Binding-site contacts:
Ligand atom C2 contacts residue ASN287 of chain 1.A at 2.4 Å.
Ligand atom O6 contacts residue LYS303 of chain 1.A at 2.5 Å (salt-bridge).
Ligand atom O7 contacts residue LYS303 of chain 1.A at 3.1 Å (salt-bridge).
Ligand atom C1 contacts residue VAL302 of chain 1.A at 4.1 Å (hydrophobic).
Ligand atom N2 contacts residue ARG276 of chain 1.A at 4.5 Å.
Ligand atom O5 contacts residue LYS303 of chain 1.A at 3.8 Å.
Ligand atom O6 contacts residue THR35 of chain 1.A at 4.4 Å.
Ligand atom O5 contacts residue ASN287 of chain 1.A at 2.4 Å (h-bond).
Ligand atom O7 contacts residue ASN287 of chain 1.A at 3.9 Å.
Ligand atom C3 contacts residue ASN287 of chain 1.A at 3.8 Å.
Ligand atom C7 contacts residue LYS303 of chain 1.A at 4.1 Å.
Ligand atom C5 contacts residue ASN287 of chain 1.A at 3.7 Å.
Ligand atom C4 contacts residue ASN287 of chain 1.A at 4.0 Å.
Ligand atom C5 contacts residue THR35 of chain 1.A at 4.0 Å.
Ligand atom C1 contacts residue THR35 of chain 1.A at 3.7 Å.
Ligand atom C6 contacts residue THR35 of chain 1.A at 4.1 Å.
Ligand atom C8 contacts residue ARG276 of chain 1.A at 3.0 Å.
Ligand atom C5 contacts residue LYS303 of chain 1.A at 4.3 Å.
Ligand atom C8 contacts residue ASN287 of chain 1.A at 3.5 Å.
Ligand atom C7 contacts residue ARG276 of chain 1.A at 4.2 Å.
Ligand atom C3 contacts residue LYS303 of chain 1.A at 4.1 Å.
Ligand atom O5 contacts residue THR35 of chain 1.A at 3.1 Å.
Ligand atom O5 contacts residue VAL302 of chain 1.A at 4.2 Å.
Ligand atom C1 contacts residue ASN287 of chain 1.A at 1.4 Å.
Ligand atom N2 contacts residue ASN287 of chain 1.A at 3.0 Å (h-bond).
Ligand atom C6 contacts residue LYS303 of chain 1.A at 3.7 Å.
Ligand atom C7 contacts residue ASN287 of chain 1.A at 3.6 Å.
Ligand atom O4 contacts residue LYS303 of chain 1.A at 4.2 Å.
Ligand atom C4 contacts residue LYS303 of chain 1.A at 3.6 Å.
Ligand atom C8 contacts residue VAL288 of chain 1.A at 4.4 Å (hydrophobic).
Ligand atom C2 contacts residue LYS303 of chain 1.A at 4.0 Å.
Ligand atom O3 contacts residue LYS303 of chain 1.A at 3.5 Å (salt-bridge).

The small molecule below binds the protein below.
Small molecule (SMILES): CC(=O)N[C@H]1[C@H](O[C@H]2[C@H](O)[C@@H](NC(C)=O)CO[C@@H]2CO)O[C@H](CO)[C@@H](O)[C@@H]1O

Sequence of chain 1.A:
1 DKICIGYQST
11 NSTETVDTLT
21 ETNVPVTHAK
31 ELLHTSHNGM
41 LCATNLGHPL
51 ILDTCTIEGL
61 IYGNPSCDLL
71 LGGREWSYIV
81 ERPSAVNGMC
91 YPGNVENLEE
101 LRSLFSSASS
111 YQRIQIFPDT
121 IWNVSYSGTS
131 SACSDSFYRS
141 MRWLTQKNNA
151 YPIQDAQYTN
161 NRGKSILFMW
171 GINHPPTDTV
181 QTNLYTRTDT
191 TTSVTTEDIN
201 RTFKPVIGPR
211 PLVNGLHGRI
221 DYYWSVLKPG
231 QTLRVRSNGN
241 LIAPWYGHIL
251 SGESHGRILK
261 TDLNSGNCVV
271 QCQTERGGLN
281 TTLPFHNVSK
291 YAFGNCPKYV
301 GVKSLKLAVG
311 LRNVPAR